This protein binds this small molecule.
Small molecule (SMILES): CC(=O)N[C@H]1[C@H]([C@H](O)[C@H](O)CO)O[C@@](O)(C(=O)O)C[C@@H]1O

Sequence of chain 33.A:
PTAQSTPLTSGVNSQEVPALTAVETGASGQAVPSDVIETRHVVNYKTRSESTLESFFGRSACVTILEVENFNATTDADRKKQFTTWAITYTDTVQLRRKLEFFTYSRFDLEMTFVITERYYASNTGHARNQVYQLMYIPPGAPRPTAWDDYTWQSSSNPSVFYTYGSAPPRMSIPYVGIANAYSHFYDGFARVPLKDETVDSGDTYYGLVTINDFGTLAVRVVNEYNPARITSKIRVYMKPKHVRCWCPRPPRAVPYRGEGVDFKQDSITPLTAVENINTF

Sequence of chain 32.A:
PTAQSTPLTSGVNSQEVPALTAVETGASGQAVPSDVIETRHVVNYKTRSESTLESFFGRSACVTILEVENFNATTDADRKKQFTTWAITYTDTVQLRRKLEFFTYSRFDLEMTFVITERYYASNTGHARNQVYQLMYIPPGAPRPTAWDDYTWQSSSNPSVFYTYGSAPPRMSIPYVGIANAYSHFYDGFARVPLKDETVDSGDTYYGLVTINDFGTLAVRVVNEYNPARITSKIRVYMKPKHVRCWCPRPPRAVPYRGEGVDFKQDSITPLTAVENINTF

Binding-site contacts:
Ligand atom C1 contacts residue ALA146 of chain 33.A at 4.0 Å (hydrophobic).
Ligand atom O1A contacts residue ALA146 of chain 33.A at 3.2 Å.
Ligand atom C1 contacts residue SER147 of chain 33.A at 3.6 Å.
Ligand atom O1B contacts residue SER147 of chain 33.A at 2.7 Å (h-bond).
Ligand atom C6 contacts residue ALA146 of chain 33.A at 4.3 Å (hydrophobic).
Ligand atom O8 contacts residue TYR145 of chain 33.A at 4.2 Å.
Ligand atom C4 contacts residue TYR250 of chain 32.A at 4.2 Å (hydrophobic).
Ligand atom C7 contacts residue TYR145 of chain 33.A at 3.9 Å (hydrophobic).
Ligand atom N5 contacts residue TYR145 of chain 33.A at 2.6 Å (h-bond).
Ligand atom C4 contacts residue PRO252 of chain 32.A at 4.3 Å (hydrophobic).
Ligand atom O4 contacts residue PRO252 of chain 32.A at 4.0 Å.
Ligand atom C3 contacts residue PRO252 of chain 32.A at 4.4 Å (hydrophobic).
Ligand atom C4 contacts residue TYR145 of chain 33.A at 3.6 Å (hydrophobic).
Ligand atom O4 contacts residue TYR250 of chain 32.A at 3.0 Å.
Ligand atom C10 contacts residue TYR250 of chain 32.A at 2.8 Å (hydrophobic).
Ligand atom C6 contacts residue TYR145 of chain 33.A at 3.4 Å (hydrophobic).
Ligand atom O4 contacts residue ASN251 of chain 32.A at 4.3 Å.
Ligand atom C10 contacts residue TYR145 of chain 33.A at 3.6 Å (hydrophobic).
Ligand atom C9 contacts residue ALA146 of chain 33.A at 4.4 Å (hydrophobic).
Ligand atom O9 contacts residue ALA146 of chain 33.A at 3.3 Å.
Ligand atom C11 contacts residue TYR145 of chain 33.A at 3.7 Å (hydrophobic).
Ligand atom O10 contacts residue TYR250 of chain 32.A at 2.2 Å (h-bond).
Ligand atom C1 contacts residue PRO252 of chain 32.A at 4.1 Å (hydrophobic).
Ligand atom C8 contacts residue TYR145 of chain 33.A at 4.2 Å (hydrophobic).
Ligand atom O1B contacts residue ALA146 of chain 33.A at 4.3 Å.
Ligand atom O4 contacts residue TYR145 of chain 33.A at 4.2 Å.
Ligand atom O1A contacts residue SER147 of chain 33.A at 3.1 Å (h-bond).
Ligand atom C5 contacts residue TYR145 of chain 33.A at 3.3 Å (hydrophobic).
Ligand atom O10 contacts residue ASN96 of chain 32.A at 4.2 Å.
Ligand atom C11 contacts residue ARG143 of chain 33.A at 3.9 Å.
Ligand atom C5 contacts residue TYR250 of chain 32.A at 4.3 Å (hydrophobic).
Ligand atom C11 contacts residue TYR250 of chain 32.A at 3.0 Å (hydrophobic).
Ligand atom C8 contacts residue ALA146 of chain 33.A at 4.4 Å (hydrophobic).
Ligand atom O1B contacts residue PRO252 of chain 32.A at 3.4 Å.
Ligand atom N5 contacts residue TYR250 of chain 32.A at 3.8 Å.